Binding-site contacts:
Ligand atom BR2 contacts residue THR285 of chain 1.A at 3.5 Å.
Ligand atom C21 contacts residue THR282 of chain 1.A at 4.0 Å.
Ligand atom C21 contacts residue ILE186 of chain 1.A at 4.0 Å (hydrophobic).
Ligand atom F24 contacts residue ALA87 of chain 1.A at 3.6 Å.
Ligand atom C10 contacts residue SO41 of chain 1.E at 3.2 Å.
Ligand atom O15 contacts residue ALA278 of chain 1.A at 3.9 Å.
Ligand atom O15 contacts residue GLY277 of chain 1.A at 4.0 Å.
Ligand atom F26 contacts residue ASN185 of chain 1.A at 3.7 Å.
Ligand atom C9 contacts residue SO41 of chain 1.E at 4.1 Å.
Ligand atom F26 contacts residue LEU214 of chain 1.A at 3.6 Å.
Ligand atom C17 contacts residue SO41 of chain 1.E at 3.6 Å.
Ligand atom N5 contacts residue LEU189 of chain 1.A at 3.9 Å.
Ligand atom C1 contacts residue VAL218 of chain 1.A at 3.7 Å (hydrophobic).
Ligand atom C18 contacts residue ALA458 of chain 1.A at 4.1 Å (hydrophobic).
Ligand atom C7 contacts residue GLY277 of chain 1.A at 3.8 Å.
Ligand atom C17 contacts residue ILE186 of chain 1.A at 3.8 Å (hydrophobic).
Ligand atom F24 contacts residue VAL218 of chain 1.A at 3.8 Å.
Ligand atom C6 contacts residue LEU189 of chain 1.A at 3.8 Å (hydrophobic).
Ligand atom F25 contacts residue LEU189 of chain 1.A at 3.8 Å.
Ligand atom C18 contacts residue ILE186 of chain 1.A at 3.8 Å (hydrophobic).
Ligand atom O14 contacts residue LEU347 of chain 1.A at 3.6 Å.
Ligand atom BR2 contacts residue GLU281 of chain 1.A at 3.7 Å.
Ligand atom C20 contacts residue ILE186 of chain 1.A at 3.9 Å (hydrophobic).
Ligand atom CL1 contacts residue PHE95 of chain 1.A at 3.5 Å.
Ligand atom O27 contacts residue ASN88 of chain 1.A at 3.1 Å (h-bond).
Ligand atom C11 contacts residue SO41 of chain 1.E at 3.5 Å.
Ligand atom C23 contacts residue ASN88 of chain 1.A at 3.8 Å.
Ligand atom C8 contacts residue GLY277 of chain 1.A at 3.4 Å.
Ligand atom CL1 contacts residue SO41 of chain 1.E at 3.5 Å.
Ligand atom O15 contacts residue THR282 of chain 1.A at 3.1 Å.
Ligand atom C19 contacts residue ILE186 of chain 1.A at 3.8 Å (hydrophobic).
Ligand atom O27 contacts residue PHE95 of chain 1.A at 3.9 Å.
Ligand atom C19 contacts residue ALA458 of chain 1.A at 3.6 Å (hydrophobic).
Ligand atom F26 contacts residue VAL218 of chain 1.A at 3.9 Å.
Ligand atom C16 contacts residue ILE186 of chain 1.A at 3.9 Å (hydrophobic).
Ligand atom F24 contacts residue ASN88 of chain 1.A at 2.9 Å.
Ligand atom C2 contacts residue ASN88 of chain 1.A at 3.9 Å.
Ligand atom F25 contacts residue ASN88 of chain 1.A at 4.0 Å.
Ligand atom O14 contacts residue LEU343 of chain 1.A at 3.5 Å.
Ligand atom C8 contacts residue ILE186 of chain 1.A at 3.8 Å (hydrophobic).

This protein binds this small molecule.
Small molecule (SMILES): C[C@@](O)(C(=O)Nc1ccc(S(=O)(=O)c2cccc(Br)c2)cc1Cl)C(F)(F)F

Sequence of chain 1.A:
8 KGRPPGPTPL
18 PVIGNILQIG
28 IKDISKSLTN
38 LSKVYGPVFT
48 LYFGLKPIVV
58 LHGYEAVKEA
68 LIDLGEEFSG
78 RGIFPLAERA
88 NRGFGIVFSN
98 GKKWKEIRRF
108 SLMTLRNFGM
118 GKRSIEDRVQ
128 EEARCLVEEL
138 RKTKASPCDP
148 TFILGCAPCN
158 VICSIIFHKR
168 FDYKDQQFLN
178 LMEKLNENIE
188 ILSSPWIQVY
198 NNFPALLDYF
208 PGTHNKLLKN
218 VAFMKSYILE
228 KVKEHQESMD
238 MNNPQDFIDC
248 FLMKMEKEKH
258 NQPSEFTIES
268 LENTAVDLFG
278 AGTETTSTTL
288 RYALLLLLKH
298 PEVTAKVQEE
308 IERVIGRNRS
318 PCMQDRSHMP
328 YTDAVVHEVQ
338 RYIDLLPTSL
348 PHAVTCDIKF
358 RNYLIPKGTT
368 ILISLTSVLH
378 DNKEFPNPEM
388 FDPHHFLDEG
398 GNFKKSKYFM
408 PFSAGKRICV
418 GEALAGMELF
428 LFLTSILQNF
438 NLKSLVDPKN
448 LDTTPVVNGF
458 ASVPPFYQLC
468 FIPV